The small molecule below binds the protein below.
Small molecule (SMILES): CC(=O)N[C@H]1[C@H](O[C@H]2[C@H](O)[C@@H](NC(C)=O)CO[C@@H]2CO)O[C@H](CO)[C@@H](O)[C@@H]1O

Binding-site contacts:
Ligand atom N2 contacts residue ASN447 of chain 1.A at 2.9 Å (h-bond).
Ligand atom C7 contacts residue ASN447 of chain 1.A at 3.4 Å.
Ligand atom O5 contacts residue SER296 of chain 1.A at 3.0 Å (h-bond).
Ligand atom C8 contacts residue ASN447 of chain 1.A at 4.1 Å.
Ligand atom C7 contacts residue ASN267 of chain 1.A at 4.5 Å.
Ligand atom C6 contacts residue SER296 of chain 1.A at 4.0 Å.
Ligand atom C2 contacts residue ASN447 of chain 1.A at 2.5 Å.
Ligand atom C5 contacts residue SER296 of chain 1.A at 4.1 Å.
Ligand atom C3 contacts residue ASN447 of chain 1.A at 3.8 Å.
Ligand atom C1 contacts residue ASN447 of chain 1.A at 1.5 Å.
Ligand atom O6 contacts residue SER296 of chain 1.A at 3.2 Å (h-bond).
Ligand atom C5 contacts residue ASN447 of chain 1.A at 3.7 Å.
Ligand atom C4 contacts residue ASN447 of chain 1.A at 4.3 Å.
Ligand atom C8 contacts residue ASN267 of chain 1.A at 3.5 Å.
Ligand atom C1 contacts residue SER296 of chain 1.A at 3.8 Å.
Ligand atom C8 contacts residue NAG1 of chain 1.O at 3.4 Å.
Ligand atom O7 contacts residue ASN447 of chain 1.A at 3.5 Å (h-bond).
Ligand atom O5 contacts residue ASN447 of chain 1.A at 2.4 Å (h-bond).

Sequence of chain 1.A:
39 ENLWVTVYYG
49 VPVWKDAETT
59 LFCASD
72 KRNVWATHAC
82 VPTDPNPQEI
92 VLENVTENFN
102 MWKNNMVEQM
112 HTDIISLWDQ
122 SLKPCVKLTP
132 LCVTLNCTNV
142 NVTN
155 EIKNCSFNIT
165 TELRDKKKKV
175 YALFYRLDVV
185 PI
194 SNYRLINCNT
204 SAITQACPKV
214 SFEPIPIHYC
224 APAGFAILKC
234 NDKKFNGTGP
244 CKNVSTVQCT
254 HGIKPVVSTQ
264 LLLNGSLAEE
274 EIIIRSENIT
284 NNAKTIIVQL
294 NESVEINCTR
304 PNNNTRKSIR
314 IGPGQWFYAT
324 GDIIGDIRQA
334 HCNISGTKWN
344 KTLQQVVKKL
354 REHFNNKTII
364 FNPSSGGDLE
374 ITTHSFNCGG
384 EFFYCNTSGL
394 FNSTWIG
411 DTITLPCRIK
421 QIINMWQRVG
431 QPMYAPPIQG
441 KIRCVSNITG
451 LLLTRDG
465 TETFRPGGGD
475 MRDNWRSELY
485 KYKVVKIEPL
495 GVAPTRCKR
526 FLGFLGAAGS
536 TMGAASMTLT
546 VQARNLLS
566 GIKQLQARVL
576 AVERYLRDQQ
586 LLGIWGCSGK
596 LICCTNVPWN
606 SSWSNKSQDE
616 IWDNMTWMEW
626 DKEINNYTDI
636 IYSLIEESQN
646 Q